Binding-site contacts:
Ligand atom C5 contacts residue ASP33 of chain 1.A at 3.5 Å.
Ligand atom C2 contacts residue ASP218 of chain 1.A at 3.5 Å.
Ligand atom C10 contacts residue ASP218 of chain 1.A at 3.4 Å.
Ligand atom C3 contacts residue GLY220 of chain 1.A at 3.4 Å.
Ligand atom O contacts residue GLY79 of chain 1.A at 3.0 Å (h-bond).
Ligand atom O contacts residue TYR78 of chain 1.A at 3.4 Å.
Ligand atom NH1 contacts residue LEU132 of chain 1.A at 3.0 Å (h-bond).
Ligand atom N contacts residue ASP15 of chain 1.A at 3.4 Å (salt-bridge).
Ligand atom C8 contacts residue ASP80 of chain 1.A at 3.6 Å.
Ligand atom C contacts residue THR222 of chain 1.A at 3.6 Å.
Ligand atom C contacts residue THR221 of chain 1.A at 3.6 Å.
Ligand atom N contacts residue GLY37 of chain 1.A at 3.0 Å (h-bond).
Ligand atom C10 contacts residue GLY37 of chain 1.A at 3.3 Å.
Ligand atom N contacts residue THR222 of chain 1.A at 2.9 Å (h-bond).
Ligand atom OG1 contacts residue THR222 of chain 1.A at 3.5 Å (h-bond).
Ligand atom C18 contacts residue GLY79 of chain 1.A at 3.7 Å.
Ligand atom C12 contacts residue ASP218 of chain 1.A at 3.3 Å.
Ligand atom N contacts residue ASP80 of chain 1.A at 3.0 Å (salt-bridge).
Ligand atom O contacts residue THR221 of chain 1.A at 3.4 Å.
Ligand atom N contacts residue SER77 of chain 1.A at 3.0 Å (h-bond).
Ligand atom N contacts residue GLY220 of chain 1.A at 2.9 Å (h-bond).
Ligand atom N contacts residue THR221 of chain 1.A at 3.7 Å.
Ligand atom CA contacts residue SER77 of chain 1.A at 3.7 Å.
Ligand atom C7 contacts residue ASP33 of chain 1.A at 3.4 Å.
Ligand atom C14 contacts residue ASP218 of chain 1.A at 3.5 Å.
Ligand atom CA contacts residue ASP80 of chain 1.A at 3.5 Å.
Ligand atom O contacts residue GLY79 of chain 1.A at 3.1 Å (h-bond).
Ligand atom CA contacts residue GLY220 of chain 1.A at 3.6 Å.
Ligand atom C17 contacts residue GLY79 of chain 1.A at 3.6 Å.
Ligand atom CD contacts residue LEU132 of chain 1.A at 3.7 Å (hydrophobic).
Ligand atom C3 contacts residue ASP35 of chain 1.A at 3.4 Å.
Ligand atom CA contacts residue THR222 of chain 1.A at 3.4 Å.
Ligand atom CA contacts residue THR221 of chain 1.A at 3.4 Å.
Ligand atom OG1 contacts residue GLY220 of chain 1.A at 2.9 Å (h-bond).
Ligand atom CA contacts residue ASP15 of chain 1.A at 3.5 Å.
Ligand atom N2 contacts residue ASP218 of chain 1.A at 2.8 Å (salt-bridge).
Ligand atom O contacts residue THR222 of chain 1.A at 3.1 Å (h-bond).
Ligand atom OE2 contacts residue GLY79 of chain 1.A at 3.4 Å.
Ligand atom C contacts residue GLY37 of chain 1.A at 3.6 Å.
Ligand atom C2 contacts residue ASP35 of chain 1.A at 3.3 Å.

The small molecule below binds the protein below.
Small molecule (SMILES): C[C@@H](O)[C@H](NC(=O)[C@@H]1CCCN1)C(=O)N[C@@H](CCC(=O)O)C(=O)N[C@H](CN[C@@H](Cc1ccccc1)C(=O)N[C@@H](CCCN=C(N)N)C(=O)N[C@H](CO)CCC(=O)O)Cc1ccccc1.O

Sequence of chain 1.A:
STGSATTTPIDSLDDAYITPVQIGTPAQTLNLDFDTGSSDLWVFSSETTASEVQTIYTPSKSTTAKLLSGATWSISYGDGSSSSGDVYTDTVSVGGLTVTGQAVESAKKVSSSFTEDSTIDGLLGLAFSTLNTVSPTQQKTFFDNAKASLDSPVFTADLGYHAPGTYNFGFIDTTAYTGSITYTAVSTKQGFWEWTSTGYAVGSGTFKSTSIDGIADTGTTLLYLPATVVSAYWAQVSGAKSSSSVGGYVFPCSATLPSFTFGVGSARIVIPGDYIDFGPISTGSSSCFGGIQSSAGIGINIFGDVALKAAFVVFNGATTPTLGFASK